Binding-site contacts:
Ligand atom NAH contacts residue TYR72 of chain 1.I at 4.0 Å.
Ligand atom CAS contacts residue TYR212 of chain 1.H at 4.3 Å (hydrophobic).
Ligand atom CAS contacts residue GLU162 of chain 1.H at 3.9 Å.
Ligand atom OAJ contacts residue PHE53 of chain 1.I at 3.5 Å.
Ligand atom CAP contacts residue GLU162 of chain 1.H at 3.6 Å.
Ligand atom NAY contacts residue TRP164 of chain 1.H at 2.8 Å (h-bond).
Ligand atom CAS contacts residue TRP164 of chain 1.H at 3.5 Å (hydrophobic).
Ligand atom CAE contacts residue ARG74 of chain 1.I at 3.2 Å.
Ligand atom CAT contacts residue TYR212 of chain 1.H at 4.1 Å (hydrophobic).
Ligand atom CAL contacts residue CYS207 of chain 1.H at 4.3 Å (hydrophobic).
Ligand atom CAD contacts residue ARG74 of chain 1.I at 3.5 Å.
Ligand atom CAE contacts residue PHE53 of chain 1.I at 4.2 Å (hydrophobic).
Ligand atom CAU contacts residue TYR212 of chain 1.H at 3.7 Å (hydrophobic).
Ligand atom CAF contacts residue PHE53 of chain 1.I at 3.8 Å (hydrophobic).
Ligand atom CAN contacts residue CYS207 of chain 1.H at 4.3 Å (hydrophobic).
Ligand atom CAA contacts residue CYS207 of chain 1.H at 4.2 Å (hydrophobic).
Ligand atom CAM contacts residue TYR205 of chain 1.H at 3.5 Å (hydrophobic).
Ligand atom CAF contacts residue CYS207 of chain 1.H at 3.9 Å (hydrophobic).
Ligand atom CAQ contacts residue GLU162 of chain 1.H at 3.0 Å.
Ligand atom CAI contacts residue TYR72 of chain 1.I at 4.0 Å (hydrophobic).
Ligand atom CAN contacts residue TYR205 of chain 1.H at 4.3 Å (hydrophobic).
Ligand atom CAS contacts residue SER163 of chain 1.H at 3.5 Å.
Ligand atom CAD contacts residue SER135 of chain 1.I at 3.9 Å.
Ligand atom CAD contacts residue MET133 of chain 1.I at 4.2 Å (hydrophobic).
Ligand atom OAJ contacts residue SER184 of chain 1.I at 3.6 Å.
Ligand atom OAO contacts residue TYR205 of chain 1.H at 3.7 Å.
Ligand atom CAR contacts residue GLU162 of chain 1.H at 3.8 Å.
Ligand atom NAY contacts residue SER163 of chain 1.H at 4.3 Å.
Ligand atom CAX contacts residue GLU162 of chain 1.H at 4.1 Å.
Ligand atom OAJ contacts residue TYR72 of chain 1.I at 3.3 Å.
Ligand atom CAR contacts residue TYR212 of chain 1.H at 4.2 Å (hydrophobic).
Ligand atom CAV contacts residue TRP164 of chain 1.H at 3.6 Å (hydrophobic).
Ligand atom CAE contacts residue CYS207 of chain 1.H at 3.9 Å (hydrophobic).
Ligand atom CAX contacts residue TRP164 of chain 1.H at 3.3 Å (hydrophobic).
Ligand atom CAL contacts residue TYR205 of chain 1.H at 4.1 Å (hydrophobic).
Ligand atom CAQ contacts residue TYR205 of chain 1.H at 4.0 Å (hydrophobic).
Ligand atom CAP contacts residue TYR205 of chain 1.H at 3.0 Å (hydrophobic).
Ligand atom CAT contacts residue TYR205 of chain 1.H at 4.3 Å (hydrophobic).
Ligand atom CAW contacts residue TRP164 of chain 1.H at 3.7 Å (hydrophobic).
Ligand atom CAC contacts residue SER135 of chain 1.I at 3.7 Å.

The protein below binds the small molecule below.
Small molecule (SMILES): O=C1C[C@@H]2OCC=C3CN4CC[C@]56c7ccccc7N1[C@H]5[C@H]2[C@H]3C[C@H]46

Sequence of chain 1.I:
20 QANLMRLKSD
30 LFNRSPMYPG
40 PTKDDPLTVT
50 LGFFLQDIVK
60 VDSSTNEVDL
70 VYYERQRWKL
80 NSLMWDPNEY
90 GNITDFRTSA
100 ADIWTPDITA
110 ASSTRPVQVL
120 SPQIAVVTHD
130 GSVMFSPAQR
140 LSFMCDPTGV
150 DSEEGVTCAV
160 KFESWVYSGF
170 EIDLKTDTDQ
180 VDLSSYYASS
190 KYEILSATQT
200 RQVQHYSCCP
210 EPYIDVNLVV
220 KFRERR

Sequence of chain 1.H:
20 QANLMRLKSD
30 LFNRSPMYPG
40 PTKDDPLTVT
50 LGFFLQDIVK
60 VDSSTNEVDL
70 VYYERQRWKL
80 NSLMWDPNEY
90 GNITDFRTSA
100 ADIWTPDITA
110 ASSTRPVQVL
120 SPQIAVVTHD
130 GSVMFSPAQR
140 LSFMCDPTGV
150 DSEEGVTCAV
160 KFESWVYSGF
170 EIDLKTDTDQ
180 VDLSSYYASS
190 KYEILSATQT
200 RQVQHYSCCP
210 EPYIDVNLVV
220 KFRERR